Sequence of chain 1.B:
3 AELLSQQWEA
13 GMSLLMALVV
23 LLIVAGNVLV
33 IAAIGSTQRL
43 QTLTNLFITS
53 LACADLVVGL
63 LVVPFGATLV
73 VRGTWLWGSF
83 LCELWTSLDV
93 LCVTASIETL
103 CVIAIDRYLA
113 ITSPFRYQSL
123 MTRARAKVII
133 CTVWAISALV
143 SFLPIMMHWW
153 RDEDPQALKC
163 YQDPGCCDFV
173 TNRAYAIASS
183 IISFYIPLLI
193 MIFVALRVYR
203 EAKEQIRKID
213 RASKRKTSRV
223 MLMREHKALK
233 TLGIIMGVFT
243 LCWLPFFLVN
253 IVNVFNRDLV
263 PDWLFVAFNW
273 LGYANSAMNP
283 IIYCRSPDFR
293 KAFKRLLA

Binding-site contacts:
Ligand atom C30 contacts residue PHE257 of chain 1.B at 3.6 Å (hydrophobic).
Ligand atom C36 contacts residue PHE257 of chain 1.B at 4.2 Å (hydrophobic).
Ligand atom C27 contacts residue ARG175 of chain 1.B at 4.2 Å.
Ligand atom C18 contacts residue VAL256 of chain 1.B at 4.2 Å (hydrophobic).
Ligand atom C24 contacts residue VAL256 of chain 1.B at 4.0 Å (hydrophobic).
Ligand atom C18 contacts residue ARG175 of chain 1.B at 4.4 Å.
Ligand atom C18 contacts residue PHE257 of chain 1.B at 4.3 Å (hydrophobic).
Ligand atom O63 contacts residue ARG175 of chain 1.B at 3.5 Å (salt-bridge).
Ligand atom C60 contacts residue PHE257 of chain 1.B at 4.3 Å (hydrophobic).
Ligand atom C24 contacts residue ARG175 of chain 1.B at 4.1 Å.
Ligand atom C24 contacts residue PHE257 of chain 1.B at 4.0 Å (hydrophobic).
Ligand atom C27 contacts residue PHE257 of chain 1.B at 4.2 Å (hydrophobic).
Ligand atom C21 contacts residue ARG175 of chain 1.B at 4.0 Å.
Ligand atom C21 contacts residue VAL256 of chain 1.B at 4.3 Å (hydrophobic).
Ligand atom N33 contacts residue PHE257 of chain 1.B at 3.9 Å.
Ligand atom C12 contacts residue PHE257 of chain 1.B at 4.2 Å (hydrophobic).
Ligand atom C15 contacts residue PHE257 of chain 1.B at 4.5 Å (hydrophobic).
Ligand atom O34 contacts residue PHE257 of chain 1.B at 3.5 Å (h-bond).

This small molecule binds to this protein.
Small molecule (SMILES): CCCCCCCCCC(=O)N(CCO)C[C@@H](O)[C@@H](O)[C@@H](O)[C@@H](O)CO